Sequence of chain 12.A:
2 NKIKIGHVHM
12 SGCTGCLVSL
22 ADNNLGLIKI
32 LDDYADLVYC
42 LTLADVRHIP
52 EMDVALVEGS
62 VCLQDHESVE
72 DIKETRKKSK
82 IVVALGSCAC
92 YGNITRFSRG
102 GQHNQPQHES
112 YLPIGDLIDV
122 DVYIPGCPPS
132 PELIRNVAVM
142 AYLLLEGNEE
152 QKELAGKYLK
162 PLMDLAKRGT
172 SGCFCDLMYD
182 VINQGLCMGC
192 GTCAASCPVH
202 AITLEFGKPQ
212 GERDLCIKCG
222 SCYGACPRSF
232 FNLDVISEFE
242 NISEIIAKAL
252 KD

Binding-site contacts:
Ligand atom C1 contacts residue GLU147 of chain 12.B at 4.2 Å.
Ligand atom O5 contacts residue PRO132 of chain 12.A at 4.3 Å.
Ligand atom O5 contacts residue ASP23 of chain 12.A at 4.1 Å.
Ligand atom C4 contacts residue ASP23 of chain 12.A at 3.3 Å.
Ligand atom C4 contacts residue ASN24 of chain 12.A at 3.9 Å.
Ligand atom C1 contacts residue ASN25 of chain 12.A at 4.1 Å.
Ligand atom C2 contacts residue ASP125 of chain 12.C at 3.9 Å.
Ligand atom C2 contacts residue GLU133 of chain 12.A at 4.0 Å.
Ligand atom C1 contacts residue ASP125 of chain 12.C at 4.2 Å.
Ligand atom C3 contacts residue ASP23 of chain 12.A at 4.5 Å.
Ligand atom O5 contacts residue ASP125 of chain 12.C at 4.3 Å.
Ligand atom O5 contacts residue ARG124 of chain 12.C at 4.2 Å.
Ligand atom O5 contacts residue GLU133 of chain 12.A at 3.7 Å.
Ligand atom C3 contacts residue GLU133 of chain 12.A at 4.0 Å.
Ligand atom C1 contacts residue ASP23 of chain 12.A at 4.5 Å.
Ligand atom C4 contacts residue PRO132 of chain 12.A at 4.0 Å (hydrophobic).

This protein binds this small molecule.
Small molecule (SMILES): C[C@@H](O)[C@@H](C)O

Sequence of chain 12.C:
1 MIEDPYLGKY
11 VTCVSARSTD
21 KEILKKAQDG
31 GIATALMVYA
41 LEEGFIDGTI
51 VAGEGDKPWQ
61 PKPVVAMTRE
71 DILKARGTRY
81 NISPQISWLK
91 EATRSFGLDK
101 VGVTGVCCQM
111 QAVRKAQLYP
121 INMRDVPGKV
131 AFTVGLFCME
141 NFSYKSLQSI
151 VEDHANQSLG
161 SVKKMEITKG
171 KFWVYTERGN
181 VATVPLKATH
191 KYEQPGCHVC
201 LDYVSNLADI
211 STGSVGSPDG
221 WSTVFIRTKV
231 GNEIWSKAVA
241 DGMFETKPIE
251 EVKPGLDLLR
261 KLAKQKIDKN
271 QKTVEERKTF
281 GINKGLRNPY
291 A

Sequence of chain 12.B:
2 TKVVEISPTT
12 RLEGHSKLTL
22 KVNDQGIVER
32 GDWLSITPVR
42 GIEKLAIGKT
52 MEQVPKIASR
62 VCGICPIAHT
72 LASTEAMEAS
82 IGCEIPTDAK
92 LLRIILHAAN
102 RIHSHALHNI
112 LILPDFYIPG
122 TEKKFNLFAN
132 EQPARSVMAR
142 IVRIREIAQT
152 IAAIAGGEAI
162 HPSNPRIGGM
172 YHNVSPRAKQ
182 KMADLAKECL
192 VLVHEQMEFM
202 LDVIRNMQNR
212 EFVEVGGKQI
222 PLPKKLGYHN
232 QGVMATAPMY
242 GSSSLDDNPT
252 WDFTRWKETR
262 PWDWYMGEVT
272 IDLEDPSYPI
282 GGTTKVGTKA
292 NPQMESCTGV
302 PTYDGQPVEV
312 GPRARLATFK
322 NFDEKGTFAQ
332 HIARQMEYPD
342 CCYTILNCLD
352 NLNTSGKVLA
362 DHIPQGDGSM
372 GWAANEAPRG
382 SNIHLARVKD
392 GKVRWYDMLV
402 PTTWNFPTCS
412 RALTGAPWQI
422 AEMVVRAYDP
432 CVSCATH